Sequence of chain 1.A:
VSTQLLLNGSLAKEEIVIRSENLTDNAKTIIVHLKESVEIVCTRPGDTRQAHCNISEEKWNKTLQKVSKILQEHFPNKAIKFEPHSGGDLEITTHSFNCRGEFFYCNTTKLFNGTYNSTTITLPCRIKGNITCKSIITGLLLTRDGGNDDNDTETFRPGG

The protein below binds the small molecule below.
Small molecule (SMILES): CC(=O)N[C@@H]1[C@@H](O)[C@H](O)[C@@H](CO)O[C@H]1O

Binding-site contacts:
Ligand atom N2 contacts residue ASN160 of chain 1.A at 2.9 Å (h-bond).
Ligand atom O6 contacts residue ASP163 of chain 1.A at 3.9 Å.
Ligand atom C1 contacts residue ASN160 of chain 1.A at 1.4 Å.
Ligand atom O6 contacts residue THR162 of chain 1.A at 2.8 Å (h-bond).
Ligand atom O5 contacts residue ASN160 of chain 1.A at 2.4 Å (h-bond).
Ligand atom O7 contacts residue ASN160 of chain 1.A at 4.1 Å.
Ligand atom C5 contacts residue ASN160 of chain 1.A at 3.6 Å.
Ligand atom C1 contacts residue THR162 of chain 1.A at 3.8 Å.
Ligand atom C6 contacts residue THR162 of chain 1.A at 3.6 Å.
Ligand atom C5 contacts residue THR162 of chain 1.A at 3.3 Å.
Ligand atom C4 contacts residue ASN160 of chain 1.A at 4.3 Å.
Ligand atom C7 contacts residue ASN160 of chain 1.A at 3.7 Å.
Ligand atom C2 contacts residue ASN160 of chain 1.A at 2.5 Å.
Ligand atom O5 contacts residue THR162 of chain 1.A at 3.3 Å (h-bond).
Ligand atom C3 contacts residue ASN160 of chain 1.A at 3.9 Å.
Ligand atom O5 contacts residue ASP163 of chain 1.A at 4.1 Å.